Sequence of chain 1.C:
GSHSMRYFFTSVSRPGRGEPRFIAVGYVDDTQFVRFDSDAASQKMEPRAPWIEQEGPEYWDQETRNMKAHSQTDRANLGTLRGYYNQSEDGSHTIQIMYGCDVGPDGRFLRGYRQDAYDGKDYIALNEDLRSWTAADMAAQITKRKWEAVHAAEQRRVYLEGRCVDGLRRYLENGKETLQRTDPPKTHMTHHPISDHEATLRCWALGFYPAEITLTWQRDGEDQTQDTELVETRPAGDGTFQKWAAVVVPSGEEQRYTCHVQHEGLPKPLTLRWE

A small-molecule ligand and the protein it binds are described below.
Small molecule (SMILES): CC(C)C[C@H](NC(=O)[C@H](CCCCN)NC(=O)[C@H](CC(C)C)NC(=O)[C@H](CCC(=O)O)NC(=O)[C@@H](NC(=O)[C@@H](N)CS)[C@@H](C)O)C(=O)N[C@@H](CC(N)=O)C(=O)N[C@@H](CC(=O)O)C(=O)N[C@@H](Cc1ccc(O)cc1)C(=O)O

Binding-site contacts:
Ligand atom O contacts residue TRP147 of chain 1.C at 2.8 Å (h-bond).
Ligand atom CB contacts residue THR143 of chain 1.C at 3.4 Å.
Ligand atom CE1 contacts residue ASP116 of chain 1.C at 3.4 Å.
Ligand atom N contacts residue GLU63 of chain 1.C at 3.5 Å (salt-bridge).
Ligand atom CD2 contacts residue GLN62 of chain 1.C at 3.5 Å.
Ligand atom O contacts residue ARG163 of chain 1.C at 2.8 Å (salt-bridge).
Ligand atom CZ contacts residue ASP116 of chain 1.C at 3.4 Å.
Ligand atom O contacts residue THR143 of chain 1.C at 2.7 Å (h-bond).
Ligand atom N contacts residue TYR99 of chain 1.C at 3.0 Å (h-bond).
Ligand atom CD1 contacts residue HIS70 of chain 1.C at 3.4 Å.
Ligand atom OE1 contacts residue ARG156 of chain 1.C at 3.2 Å (salt-bridge).
Ligand atom OG1 contacts residue TYR99 of chain 1.C at 2.4 Å (h-bond).
Ligand atom CD1 contacts residue ARG114 of chain 1.C at 3.5 Å.
Ligand atom CD2 contacts residue ASN77 of chain 1.C at 3.4 Å.
Ligand atom O contacts residue TYR84 of chain 1.C at 2.9 Å (h-bond).
Ligand atom CA contacts residue TYR171 of chain 1.C at 3.5 Å (hydrophobic).
Ligand atom OE2 contacts residue ARG156 of chain 1.C at 3.1 Å.
Ligand atom O contacts residue ASN77 of chain 1.C at 3.5 Å (h-bond).
Ligand atom CG2 contacts residue ASN66 of chain 1.C at 3.1 Å.
Ligand atom O contacts residue TYR159 of chain 1.C at 2.5 Å (h-bond).
Ligand atom OG1 contacts residue MET67 of chain 1.C at 3.3 Å.
Ligand atom OE1 contacts residue TYR159 of chain 1.C at 3.5 Å.
Ligand atom O contacts residue ASN66 of chain 1.C at 3.5 Å (h-bond).
Ligand atom CA contacts residue ASN66 of chain 1.C at 3.5 Å.
Ligand atom CB contacts residue TYR99 of chain 1.C at 3.4 Å (hydrophobic).
Ligand atom CG2 contacts residue GLU63 of chain 1.C at 3.3 Å.
Ligand atom OXT contacts residue TYR84 of chain 1.C at 3.5 Å (h-bond).
Ligand atom N contacts residue TYR171 of chain 1.C at 2.8 Å (h-bond).
Ligand atom CA contacts residue ASN77 of chain 1.C at 3.4 Å.
Ligand atom O contacts residue HIS70 of chain 1.C at 3.3 Å.
Ligand atom O contacts residue THR73 of chain 1.C at 3.5 Å.
Ligand atom CD contacts residue TYR159 of chain 1.C at 3.4 Å (hydrophobic).
Ligand atom SG contacts residue TYR171 of chain 1.C at 3.4 Å (h-bond).
Ligand atom OH contacts residue ASP116 of chain 1.C at 2.5 Å (salt-bridge).
Ligand atom N contacts residue TYR7 of chain 1.C at 3.1 Å (h-bond).
Ligand atom OXT contacts residue LYS146 of chain 1.C at 3.3 Å (salt-bridge).
Ligand atom O contacts residue ASN66 of chain 1.C at 3.2 Å.
Ligand atom N contacts residue ASN77 of chain 1.C at 2.8 Å (h-bond).
Ligand atom OE2 contacts residue TYR159 of chain 1.C at 3.2 Å.
Ligand atom OD1 contacts residue ARG156 of chain 1.C at 2.8 Å (salt-bridge).